The small molecule below binds the protein below.
Small molecule (SMILES): CCCCC[C@H](CC(=O)NO)C(=O)N[C@H](C(=O)N1CCC[C@H]1CO)C(C)C

Binding-site contacts:
Ligand atom O2 contacts residue HIS136 of chain 2.C at 3.2 Å.
Ligand atom N1 contacts residue GLN50 of chain 2.C at 3.7 Å.
Ligand atom O4 contacts residue GLN50 of chain 2.C at 3.5 Å (h-bond).
Ligand atom C7 contacts residue HIS132 of chain 2.C at 3.6 Å.
Ligand atom C3 contacts residue GLU133 of chain 2.C at 3.8 Å.
Ligand atom C5 contacts residue GLY45 of chain 2.C at 3.3 Å.
Ligand atom C7 contacts residue GLU133 of chain 2.C at 3.6 Å.
Ligand atom O4 contacts residue LEU91 of chain 2.C at 2.9 Å (h-bond).
Ligand atom C3 contacts residue ZN1 of chain 2.J at 2.9 Å.
Ligand atom C8 contacts residue HIS132 of chain 2.C at 3.7 Å.
Ligand atom C24 contacts residue ILE44 of chain 2.C at 3.6 Å (hydrophobic).
Ligand atom O2 contacts residue ZN1 of chain 2.J at 2.4 Å.
Ligand atom O4 contacts residue HIS132 of chain 2.C at 3.7 Å.
Ligand atom C9 contacts residue HIS132 of chain 2.C at 3.8 Å.
Ligand atom O20 contacts residue GLU88 of chain 2.C at 3.4 Å.
Ligand atom O27 contacts residue GLU87 of chain 2.C at 2.5 Å (salt-bridge).
Ligand atom O2 contacts residue GLU133 of chain 2.C at 2.5 Å (salt-bridge).
Ligand atom C26 contacts residue GLU87 of chain 2.C at 3.2 Å.
Ligand atom N1 contacts residue GLY45 of chain 2.C at 3.1 Å (h-bond).
Ligand atom C3 contacts residue HIS132 of chain 2.C at 3.8 Å.
Ligand atom C5 contacts residue LEU91 of chain 2.C at 3.6 Å (hydrophobic).
Ligand atom C15 contacts residue GLY89 of chain 2.C at 3.8 Å.
Ligand atom C19 contacts residue GLY89 of chain 2.C at 3.7 Å.
Ligand atom C22 contacts residue GLU87 of chain 2.C at 3.8 Å.
Ligand atom C18 contacts residue ARG97 of chain 2.C at 3.1 Å.
Ligand atom O13 contacts residue ILE44 of chain 2.C at 2.9 Å (h-bond).
Ligand atom O2 contacts residue HIS132 of chain 2.C at 3.4 Å.
Ligand atom N14 contacts residue GLY89 of chain 2.C at 2.9 Å (h-bond).
Ligand atom O2 contacts residue GLN50 of chain 2.C at 2.9 Å (h-bond).
Ligand atom N1 contacts residue HIS132 of chain 2.C at 3.6 Å.
Ligand atom N1 contacts residue ZN1 of chain 2.J at 3.0 Å.
Ligand atom C3 contacts residue GLY45 of chain 2.C at 3.6 Å.
Ligand atom O4 contacts residue CYS90 of chain 2.C at 3.3 Å (h-bond).
Ligand atom O20 contacts residue GLY89 of chain 2.C at 2.6 Å (h-bond).
Ligand atom N1 contacts residue GLU133 of chain 2.C at 2.6 Å (salt-bridge).
Ligand atom O4 contacts residue ZN1 of chain 2.J at 2.3 Å.
Ligand atom C12 contacts residue GLY89 of chain 2.C at 3.8 Å.
Ligand atom O13 contacts residue GLY43 of chain 2.C at 3.0 Å.
Ligand atom C11 contacts residue ILE128 of chain 2.C at 3.8 Å (hydrophobic).
Ligand atom C6 contacts residue GLY89 of chain 2.C at 3.6 Å.

Sequence of chain 2.C:
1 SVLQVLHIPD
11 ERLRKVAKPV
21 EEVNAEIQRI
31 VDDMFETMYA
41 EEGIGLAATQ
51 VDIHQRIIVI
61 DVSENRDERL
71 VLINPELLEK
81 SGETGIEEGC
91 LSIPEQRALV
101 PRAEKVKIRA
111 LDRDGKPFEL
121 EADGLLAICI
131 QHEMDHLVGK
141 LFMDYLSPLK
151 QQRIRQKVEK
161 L